Binding-site contacts:
Ligand atom O12 contacts residue SER34 of chain 1.B at 2.4 Å (h-bond).
Ligand atom C11 contacts residue SER34 of chain 1.B at 3.6 Å.
Ligand atom P13 contacts residue SER34 of chain 1.B at 1.6 Å.
Ligand atom O16 contacts residue PHE58 of chain 1.B at 4.3 Å.
Ligand atom O16 contacts residue SER34 of chain 1.B at 2.9 Å (h-bond).
Ligand atom O15 contacts residue HIS33 of chain 1.B at 4.5 Å.
Ligand atom O15 contacts residue SER34 of chain 1.B at 2.2 Å (h-bond).

A protein and the small-molecule ligand that binds it are described below.
Small molecule (SMILES): CC(C)C[C@H](N)C(=O)OCCNC(=O)CCNC(=O)[C@H](O)C(C)(C)COP(=O)(O)O

Sequence of chain 1.B:
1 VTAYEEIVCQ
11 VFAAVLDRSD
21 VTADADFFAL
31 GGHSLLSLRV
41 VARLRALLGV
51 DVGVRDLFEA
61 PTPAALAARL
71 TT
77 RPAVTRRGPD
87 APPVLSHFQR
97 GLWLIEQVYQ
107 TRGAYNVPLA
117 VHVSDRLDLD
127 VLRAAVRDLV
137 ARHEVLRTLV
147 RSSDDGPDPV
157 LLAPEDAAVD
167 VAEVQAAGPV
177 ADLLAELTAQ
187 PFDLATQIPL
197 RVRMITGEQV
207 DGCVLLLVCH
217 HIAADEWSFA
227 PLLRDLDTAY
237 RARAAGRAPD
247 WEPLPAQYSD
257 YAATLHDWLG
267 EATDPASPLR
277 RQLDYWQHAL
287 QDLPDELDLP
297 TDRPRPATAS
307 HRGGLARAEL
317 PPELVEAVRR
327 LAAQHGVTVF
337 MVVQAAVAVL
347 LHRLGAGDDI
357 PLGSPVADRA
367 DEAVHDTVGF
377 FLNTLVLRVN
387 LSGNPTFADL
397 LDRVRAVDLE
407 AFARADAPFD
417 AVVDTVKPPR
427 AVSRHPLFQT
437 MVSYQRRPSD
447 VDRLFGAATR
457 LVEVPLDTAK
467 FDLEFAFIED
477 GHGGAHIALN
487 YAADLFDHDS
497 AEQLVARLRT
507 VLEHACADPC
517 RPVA